Binding-site contacts:
Ligand atom O5 contacts residue ASN81 of chain 1.C at 2.4 Å (h-bond).
Ligand atom C8 contacts residue GLN80 of chain 1.C at 3.4 Å.
Ligand atom C5 contacts residue ASN81 of chain 1.C at 3.7 Å.
Ligand atom O5 contacts residue PHE120 of chain 1.C at 4.0 Å.
Ligand atom C1 contacts residue PHE120 of chain 1.C at 3.6 Å (hydrophobic).
Ligand atom C8 contacts residue ARG150 of chain 1.C at 4.3 Å.
Ligand atom C5 contacts residue ILE121 of chain 1.C at 3.7 Å (hydrophobic).
Ligand atom C3 contacts residue PHE120 of chain 1.C at 4.2 Å (hydrophobic).
Ligand atom C4 contacts residue ASN81 of chain 1.C at 4.2 Å.
Ligand atom O7 contacts residue ASN81 of chain 1.C at 2.7 Å (h-bond).
Ligand atom C6 contacts residue ILE121 of chain 1.C at 3.7 Å (hydrophobic).
Ligand atom C7 contacts residue ASN81 of chain 1.C at 3.0 Å.
Ligand atom C1 contacts residue ASN81 of chain 1.C at 1.5 Å.
Ligand atom C2 contacts residue ASN81 of chain 1.C at 2.4 Å.
Ligand atom N2 contacts residue ASN81 of chain 1.C at 2.9 Å (h-bond).
Ligand atom C5 contacts residue PHE120 of chain 1.C at 3.9 Å (hydrophobic).
Ligand atom C3 contacts residue ASN81 of chain 1.C at 3.7 Å.
Ligand atom C8 contacts residue ASN81 of chain 1.C at 4.3 Å.
Ligand atom C2 contacts residue PHE120 of chain 1.C at 4.4 Å (hydrophobic).

Sequence of chain 1.C:
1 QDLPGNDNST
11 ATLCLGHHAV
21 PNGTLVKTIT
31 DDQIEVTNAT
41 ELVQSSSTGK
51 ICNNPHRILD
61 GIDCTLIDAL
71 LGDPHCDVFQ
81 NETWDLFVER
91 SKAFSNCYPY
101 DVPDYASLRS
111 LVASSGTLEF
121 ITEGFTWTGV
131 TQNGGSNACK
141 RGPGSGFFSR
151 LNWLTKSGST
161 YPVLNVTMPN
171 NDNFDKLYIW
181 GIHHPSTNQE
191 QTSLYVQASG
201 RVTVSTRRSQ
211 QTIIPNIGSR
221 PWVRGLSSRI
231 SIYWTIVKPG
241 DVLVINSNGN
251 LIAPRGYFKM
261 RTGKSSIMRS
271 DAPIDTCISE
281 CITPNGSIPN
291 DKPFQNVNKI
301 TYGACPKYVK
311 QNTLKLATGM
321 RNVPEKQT

The protein below binds the small molecule below.
Small molecule (SMILES): CC(=O)N[C@@H]1[C@@H](O)[C@H](O)[C@@H](CO)O[C@H]1O